A small-molecule ligand and the protein it binds are described below.
Small molecule (SMILES): CC(=O)N[C@@H]1[C@@H](O)[C@H](O)[C@@H](CO)O[C@H]1O

Binding-site contacts:
Ligand atom C3 contacts residue ASN259 of chain 23.O at 3.7 Å.
Ligand atom C4 contacts residue LYS181 of chain 23.N at 3.6 Å.
Ligand atom C3 contacts residue LYS115 of chain 23.N at 4.3 Å.
Ligand atom C5 contacts residue LYS181 of chain 23.N at 3.4 Å.
Ligand atom O3 contacts residue LYS115 of chain 23.N at 3.6 Å (salt-bridge).
Ligand atom O7 contacts residue ASN259 of chain 23.O at 3.2 Å (h-bond).
Ligand atom O4 contacts residue LYS181 of chain 23.N at 2.7 Å (salt-bridge).
Ligand atom N2 contacts residue ASN259 of chain 23.O at 2.8 Å (h-bond).
Ligand atom C7 contacts residue ASN259 of chain 23.O at 3.2 Å.
Ligand atom C1 contacts residue ASN259 of chain 23.O at 1.4 Å.
Ligand atom O4 contacts residue PHE118 of chain 23.N at 4.1 Å.
Ligand atom C5 contacts residue ASN259 of chain 23.O at 3.7 Å.
Ligand atom O5 contacts residue ASN259 of chain 23.O at 2.3 Å (h-bond).
Ligand atom N2 contacts residue THR116 of chain 23.N at 4.1 Å.
Ligand atom O6 contacts residue LYS181 of chain 23.N at 3.4 Å (salt-bridge).
Ligand atom C6 contacts residue LYS181 of chain 23.N at 3.4 Å.
Ligand atom C4 contacts residue ASN259 of chain 23.O at 4.2 Å.
Ligand atom C2 contacts residue ASN259 of chain 23.O at 2.4 Å.
Ligand atom C8 contacts residue THR116 of chain 23.N at 4.3 Å.
Ligand atom C8 contacts residue LEU257 of chain 23.O at 4.1 Å (hydrophobic).
Ligand atom C8 contacts residue ALA258 of chain 23.O at 3.7 Å (hydrophobic).
Ligand atom C8 contacts residue ASN259 of chain 23.O at 4.2 Å.

Sequence of chain 23.N:
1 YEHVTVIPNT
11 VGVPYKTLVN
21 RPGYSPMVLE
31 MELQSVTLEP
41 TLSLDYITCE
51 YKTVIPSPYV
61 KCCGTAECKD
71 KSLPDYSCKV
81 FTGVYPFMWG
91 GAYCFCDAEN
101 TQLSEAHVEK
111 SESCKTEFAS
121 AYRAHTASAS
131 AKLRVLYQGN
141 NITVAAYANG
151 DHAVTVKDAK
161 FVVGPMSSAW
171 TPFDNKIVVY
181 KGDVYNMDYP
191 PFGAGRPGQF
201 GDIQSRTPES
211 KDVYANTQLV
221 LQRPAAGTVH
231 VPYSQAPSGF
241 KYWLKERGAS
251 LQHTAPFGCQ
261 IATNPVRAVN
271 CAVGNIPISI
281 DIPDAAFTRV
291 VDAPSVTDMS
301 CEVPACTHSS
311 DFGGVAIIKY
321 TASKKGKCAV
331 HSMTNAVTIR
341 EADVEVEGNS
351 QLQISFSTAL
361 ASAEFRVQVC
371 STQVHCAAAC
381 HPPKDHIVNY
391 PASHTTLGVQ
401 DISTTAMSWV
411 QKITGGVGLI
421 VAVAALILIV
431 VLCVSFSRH

Sequence of chain 23.O:
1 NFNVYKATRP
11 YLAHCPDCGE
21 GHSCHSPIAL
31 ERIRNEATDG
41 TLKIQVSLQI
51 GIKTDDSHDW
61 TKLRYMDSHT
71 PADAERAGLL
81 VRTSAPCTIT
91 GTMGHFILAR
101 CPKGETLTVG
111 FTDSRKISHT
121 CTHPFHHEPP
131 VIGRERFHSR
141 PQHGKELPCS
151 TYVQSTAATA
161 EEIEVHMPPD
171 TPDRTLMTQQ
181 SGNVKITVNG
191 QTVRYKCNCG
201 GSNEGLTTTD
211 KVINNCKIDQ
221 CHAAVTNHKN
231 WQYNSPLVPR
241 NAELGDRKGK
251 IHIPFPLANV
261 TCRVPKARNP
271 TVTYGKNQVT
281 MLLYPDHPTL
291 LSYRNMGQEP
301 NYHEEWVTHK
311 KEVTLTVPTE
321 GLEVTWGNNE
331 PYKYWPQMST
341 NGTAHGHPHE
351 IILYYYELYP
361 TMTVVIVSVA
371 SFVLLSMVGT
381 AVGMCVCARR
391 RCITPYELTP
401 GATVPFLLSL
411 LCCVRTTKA